Sequence of chain 1.J:
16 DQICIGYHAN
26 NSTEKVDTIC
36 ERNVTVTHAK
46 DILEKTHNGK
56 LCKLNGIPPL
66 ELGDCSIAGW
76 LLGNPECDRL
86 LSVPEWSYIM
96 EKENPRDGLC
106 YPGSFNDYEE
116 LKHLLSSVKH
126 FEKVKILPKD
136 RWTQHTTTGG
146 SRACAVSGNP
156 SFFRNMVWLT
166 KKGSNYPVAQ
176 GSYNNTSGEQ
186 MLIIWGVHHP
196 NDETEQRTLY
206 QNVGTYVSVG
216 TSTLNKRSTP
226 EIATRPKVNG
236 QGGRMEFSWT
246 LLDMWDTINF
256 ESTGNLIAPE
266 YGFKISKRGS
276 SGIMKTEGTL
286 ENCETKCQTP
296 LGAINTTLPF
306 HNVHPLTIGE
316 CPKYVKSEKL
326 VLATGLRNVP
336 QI

Binding-site contacts:
Ligand atom O7 contacts residue ASN300 of chain 1.J at 4.1 Å.
Ligand atom C7 contacts residue ASN300 of chain 1.J at 3.7 Å.
Ligand atom C5 contacts residue ASN300 of chain 1.J at 3.7 Å.
Ligand atom C3 contacts residue ASN300 of chain 1.J at 3.8 Å.
Ligand atom C4 contacts residue ASN300 of chain 1.J at 4.2 Å.
Ligand atom O5 contacts residue ASN300 of chain 1.J at 2.4 Å (h-bond).
Ligand atom C8 contacts residue GLU289 of chain 1.J at 4.4 Å.
Ligand atom C2 contacts residue ASN300 of chain 1.J at 2.5 Å.
Ligand atom N2 contacts residue ASN300 of chain 1.J at 2.9 Å (h-bond).
Ligand atom C1 contacts residue ASN300 of chain 1.J at 1.4 Å.

The protein below binds the small molecule below.
Small molecule (SMILES): CC(=O)N[C@@H]1[C@@H](O)[C@H](O)[C@@H](CO)O[C@H]1O